Sequence of chain 1.A:
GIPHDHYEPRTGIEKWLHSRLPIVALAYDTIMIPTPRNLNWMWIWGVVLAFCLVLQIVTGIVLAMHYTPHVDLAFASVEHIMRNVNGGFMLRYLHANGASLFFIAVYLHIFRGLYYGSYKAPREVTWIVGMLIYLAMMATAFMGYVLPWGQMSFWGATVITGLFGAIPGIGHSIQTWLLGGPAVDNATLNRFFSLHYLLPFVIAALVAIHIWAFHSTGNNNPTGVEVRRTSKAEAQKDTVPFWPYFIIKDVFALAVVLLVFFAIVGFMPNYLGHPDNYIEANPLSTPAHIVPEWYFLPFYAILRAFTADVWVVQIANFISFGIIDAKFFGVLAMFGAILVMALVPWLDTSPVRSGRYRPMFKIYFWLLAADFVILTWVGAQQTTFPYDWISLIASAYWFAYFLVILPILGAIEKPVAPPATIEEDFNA

The small molecule below binds the protein below.
Small molecule (SMILES): CCCCCC[C@H]1C(=O)O[C@H](C)[C@H](NC(=O)c2cccc(NC=O)c2O)C(=O)O[C@@H](C)[C@@H]1OC(=O)[C@@H](C)CC

Binding-site contacts:
Ligand atom C16 contacts residue HEM1 of chain 1.N at 3.9 Å.
Ligand atom N1 contacts residue TRP45 of chain 1.A at 3.5 Å (h-bond).
Ligand atom C10 contacts residue PHE244 of chain 1.A at 3.7 Å (hydrophobic).
Ligand atom C14 contacts residue ILE213 of chain 1.A at 3.7 Å (hydrophobic).
Ligand atom C2 contacts residue TRP45 of chain 1.A at 3.9 Å (hydrophobic).
Ligand atom C17 contacts residue HEM1 of chain 1.N at 3.7 Å.
Ligand atom O9 contacts residue ILE213 of chain 1.A at 3.0 Å.
Ligand atom O9 contacts residue VAL209 of chain 1.A at 3.6 Å.
Ligand atom C1 contacts residue ASP252 of chain 1.A at 3.1 Å.
Ligand atom O2 contacts residue VAL49 of chain 1.A at 3.4 Å.
Ligand atom C1 contacts residue TRP45 of chain 1.A at 3.4 Å (hydrophobic).
Ligand atom O2 contacts residue PHE244 of chain 1.A at 3.5 Å.
Ligand atom O1 contacts residue TRP45 of chain 1.A at 3.3 Å.
Ligand atom C7 contacts residue ASP252 of chain 1.A at 3.7 Å.
Ligand atom C5 contacts residue HEM1 of chain 1.N at 3.5 Å.
Ligand atom C6 contacts residue PHE244 of chain 1.A at 3.6 Å (hydrophobic).
Ligand atom O3 contacts residue PHE216 of chain 1.A at 3.2 Å.
Ligand atom C15 contacts residue ALA52 of chain 1.A at 3.7 Å (hydrophobic).
Ligand atom C4 contacts residue ASN221 of chain 1.A at 3.4 Å.
Ligand atom C1 contacts residue PHE248 of chain 1.A at 3.8 Å (hydrophobic).
Ligand atom O7 contacts residue VAL49 of chain 1.A at 3.0 Å.
Ligand atom N2 contacts residue PHE244 of chain 1.A at 3.3 Å.
Ligand atom O2 contacts residue ASP252 of chain 1.A at 2.5 Å (salt-bridge).
Ligand atom C28 contacts residue ALA206 of chain 1.A at 3.5 Å (hydrophobic).
Ligand atom N2 contacts residue HEM1 of chain 1.N at 3.8 Å.
Ligand atom O1 contacts residue PHE248 of chain 1.A at 3.6 Å.
Ligand atom C7 contacts residue PHE244 of chain 1.A at 3.4 Å (hydrophobic).
Ligand atom C2 contacts residue PHE244 of chain 1.A at 3.8 Å (hydrophobic).
Ligand atom C16 contacts residue ILE213 of chain 1.A at 3.5 Å (hydrophobic).
Ligand atom C17 contacts residue VAL49 of chain 1.A at 3.7 Å (hydrophobic).
Ligand atom C8 contacts residue PHE244 of chain 1.A at 3.6 Å (hydrophobic).
Ligand atom C8 contacts residue HEM1 of chain 1.N at 3.6 Å.
Ligand atom C4 contacts residue HEM1 of chain 1.N at 3.7 Å.
Ligand atom O7 contacts residue HEM1 of chain 1.N at 3.0 Å.
Ligand atom O7 contacts residue GLY48 of chain 1.A at 3.9 Å.
Ligand atom N1 contacts residue ASP252 of chain 1.A at 2.9 Å (salt-bridge).
Ligand atom O1 contacts residue LEU41 of chain 1.A at 3.9 Å.
Ligand atom C11 contacts residue PHE244 of chain 1.A at 3.7 Å (hydrophobic).
Ligand atom C5 contacts residue ASN221 of chain 1.A at 3.5 Å.
Ligand atom O3 contacts residue HEM1 of chain 1.N at 3.6 Å.